Sequence of chain 58.D:
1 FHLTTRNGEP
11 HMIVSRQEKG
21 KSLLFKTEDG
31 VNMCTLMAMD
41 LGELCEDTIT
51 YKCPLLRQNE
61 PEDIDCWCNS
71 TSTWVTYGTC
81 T

Binding-site contacts:
Ligand atom O6 contacts residue NAG1 of chain 58.T at 4.5 Å.
Ligand atom C2 contacts residue BMA1 of chain 58.V at 3.2 Å.
Ligand atom O2 contacts residue HIS2 of chain 58.D at 3.4 Å (h-bond).
Ligand atom O3 contacts residue BMA1 of chain 58.V at 1.1 Å.
Ligand atom O2 contacts residue BMA1 of chain 58.V at 3.0 Å (h-bond).
Ligand atom C2 contacts residue NAG1 of chain 58.T at 2.9 Å.
Ligand atom C3 contacts residue BMA1 of chain 58.V at 2.5 Å.
Ligand atom C4 contacts residue BMA1 of chain 58.V at 3.6 Å.
Ligand atom O4 contacts residue BMA1 of chain 58.V at 4.0 Å.
Ligand atom O5 contacts residue NAG1 of chain 58.T at 2.5 Å (h-bond).
Ligand atom C2 contacts residue HIS2 of chain 58.D at 4.5 Å.
Ligand atom C1 contacts residue NAG1 of chain 58.T at 1.7 Å.
Ligand atom C5 contacts residue NAG1 of chain 58.T at 3.8 Å.
Ligand atom O2 contacts residue NAG1 of chain 58.T at 3.4 Å (h-bond).
Ligand atom C3 contacts residue NAG1 of chain 58.T at 4.1 Å.

The small molecule below binds the protein below.
Small molecule (SMILES): OC[C@H]1O[C@@H](O)[C@@H](O)[C@@H](O)[C@@H]1O